Binding-site contacts:
Ligand atom O1 contacts residue GLU165 of chain 1.A at 4.2 Å.
Ligand atom O2P contacts residue GLY232 of chain 1.A at 2.9 Å (h-bond).
Ligand atom P contacts residue GLY171 of chain 1.A at 3.8 Å.
Ligand atom O1P contacts residue LYS13 of chain 1.A at 3.3 Å (salt-bridge).
Ligand atom O3P contacts residue GLY171 of chain 1.A at 2.7 Å (h-bond).
Ligand atom O1 contacts residue LYS13 of chain 1.A at 2.5 Å (salt-bridge).
Ligand atom O1P contacts residue ILE170 of chain 1.A at 3.9 Å.
Ligand atom P contacts residue GLY233 of chain 1.A at 3.7 Å.
Ligand atom C1 contacts residue GLY232 of chain 1.A at 4.1 Å.
Ligand atom O2 contacts residue GLU165 of chain 1.A at 2.5 Å (salt-bridge).
Ligand atom P contacts residue GLY232 of chain 1.A at 3.7 Å.
Ligand atom O3P contacts residue ALA169 of chain 1.A at 3.6 Å.
Ligand atom O3P contacts residue ILE170 of chain 1.A at 3.4 Å.
Ligand atom C2 contacts residue GLY232 of chain 1.A at 3.5 Å.
Ligand atom O4P contacts residue GLY233 of chain 1.A at 2.9 Å (h-bond).
Ligand atom O2P contacts residue VAL212 of chain 1.A at 4.1 Å.
Ligand atom O1 contacts residue ASN11 of chain 1.A at 4.2 Å.
Ligand atom O2P contacts residue GLY233 of chain 1.A at 3.5 Å (h-bond).
Ligand atom O2P contacts residue VAL231 of chain 1.A at 4.0 Å.
Ligand atom C2 contacts residue LYS13 of chain 1.A at 4.1 Å.
Ligand atom O3P contacts residue GLY210 of chain 1.A at 3.7 Å.
Ligand atom O1 contacts residue ILE170 of chain 1.A at 3.5 Å.
Ligand atom O1 contacts residue HIS95 of chain 1.A at 2.7 Å (h-bond).
Ligand atom O2 contacts residue ASN11 of chain 1.A at 4.3 Å.
Ligand atom O2P contacts residue SER211 of chain 1.A at 3.5 Å (h-bond).
Ligand atom C2 contacts residue GLY210 of chain 1.A at 4.1 Å.
Ligand atom C1 contacts residue HIS95 of chain 1.A at 3.5 Å.
Ligand atom O2 contacts residue LEU230 of chain 1.A at 3.6 Å.
Ligand atom O1P contacts residue GLY233 of chain 1.A at 4.3 Å.
Ligand atom O3P contacts residue SER211 of chain 1.A at 2.8 Å (h-bond).
Ligand atom O4P contacts residue GLY171 of chain 1.A at 3.8 Å.
Ligand atom C1 contacts residue LYS13 of chain 1.A at 3.6 Å.
Ligand atom O1 contacts residue GLU97 of chain 1.A at 4.2 Å.
Ligand atom C1 contacts residue GLU165 of chain 1.A at 3.2 Å.
Ligand atom C2 contacts residue LEU230 of chain 1.A at 4.0 Å (hydrophobic).
Ligand atom O2 contacts residue HIS95 of chain 1.A at 3.3 Å (h-bond).
Ligand atom O1P contacts residue GLY232 of chain 1.A at 3.4 Å.
Ligand atom C2 contacts residue GLU165 of chain 1.A at 3.6 Å.
Ligand atom P contacts residue SER211 of chain 1.A at 3.7 Å.
Ligand atom O4P contacts residue GLY232 of chain 1.A at 3.7 Å.

The protein below binds the small molecule below.
Small molecule (SMILES): O=C(O)COP(=O)(O)O

Sequence of chain 1.A:
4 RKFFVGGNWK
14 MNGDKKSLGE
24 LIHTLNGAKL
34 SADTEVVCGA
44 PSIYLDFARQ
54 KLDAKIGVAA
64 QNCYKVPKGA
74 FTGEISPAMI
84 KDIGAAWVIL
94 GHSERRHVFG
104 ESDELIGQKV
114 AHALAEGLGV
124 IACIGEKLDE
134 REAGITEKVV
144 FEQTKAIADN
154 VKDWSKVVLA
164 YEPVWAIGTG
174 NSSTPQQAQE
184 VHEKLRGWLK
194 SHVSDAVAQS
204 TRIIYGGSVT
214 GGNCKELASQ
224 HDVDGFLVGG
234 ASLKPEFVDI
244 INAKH